Binding-site contacts:
Ligand atom C6C contacts residue ILE186 of chain 17.A at 3.9 Å (hydrophobic).
Ligand atom C31 contacts residue LEU216 of chain 17.A at 3.4 Å (hydrophobic).
Ligand atom C6B contacts residue TYR146 of chain 17.A at 3.8 Å (hydrophobic).
Ligand atom C4B contacts residue TYR146 of chain 17.A at 3.7 Å (hydrophobic).
Ligand atom C5B contacts residue TYR146 of chain 17.A at 3.4 Å (hydrophobic).
Ligand atom C2A contacts residue MET181 of chain 17.A at 3.7 Å (hydrophobic).
Ligand atom C5A contacts residue ILE144 of chain 17.A at 3.7 Å (hydrophobic).
Ligand atom C1C contacts residue PHE115 of chain 17.A at 3.9 Å (hydrophobic).
Ligand atom C5A contacts residue PRO168 of chain 17.A at 4.0 Å (hydrophobic).
Ligand atom C4C contacts residue MET117 of chain 17.A at 3.9 Å (hydrophobic).
Ligand atom C4B contacts residue ILE183 of chain 17.A at 4.0 Å (hydrophobic).
Ligand atom C4A contacts residue MET181 of chain 17.A at 3.6 Å (hydrophobic).
Ligand atom N3A contacts residue TYR146 of chain 17.A at 4.0 Å.
Ligand atom C3C contacts residue TYR192 of chain 17.A at 4.0 Å (hydrophobic).
Ligand atom C6B contacts residue ILE183 of chain 17.A at 3.6 Å (hydrophobic).
Ligand atom O1 contacts residue THR97 of chain 17.A at 3.4 Å (h-bond).
Ligand atom C3B contacts residue ILE219 of chain 17.A at 3.8 Å (hydrophobic).
Ligand atom C2B contacts residue ILE219 of chain 17.A at 3.8 Å (hydrophobic).
Ligand atom C5B contacts residue ILE183 of chain 17.A at 3.7 Å (hydrophobic).
Ligand atom C1C contacts residue THR97 of chain 17.A at 3.9 Å.
Ligand atom C4A contacts residue LEU14 of chain 18.C at 4.0 Å (hydrophobic).
Ligand atom C2C contacts residue LEU216 of chain 17.A at 3.7 Å (hydrophobic).
Ligand atom C4A contacts residue ALA24 of chain 17.C at 4.0 Å (hydrophobic).
Ligand atom C3 contacts residue W711 of chain 17.F at 3.3 Å.
Ligand atom C2C contacts residue THR97 of chain 17.A at 3.9 Å.
Ligand atom N3A contacts residue MET181 of chain 17.A at 3.3 Å.
Ligand atom C4A contacts residue ILE170 of chain 17.A at 3.9 Å (hydrophobic).
Ligand atom N2 contacts residue THR97 of chain 17.A at 3.7 Å.
Ligand atom C5A contacts residue ILE170 of chain 17.A at 3.8 Å (hydrophobic).
Ligand atom C31 contacts residue ASN214 of chain 17.A at 3.3 Å.
Ligand atom C1B contacts residue ILE183 of chain 17.A at 4.0 Å (hydrophobic).
Ligand atom O1 contacts residue W711 of chain 17.F at 3.7 Å.
Ligand atom O1B contacts residue ILE95 of chain 17.A at 3.6 Å.
Ligand atom O1A contacts residue PHE121 of chain 17.A at 4.0 Å.
Ligand atom C2A contacts residue TYR146 of chain 17.A at 3.7 Å (hydrophobic).
Ligand atom C3C contacts residue LEU216 of chain 17.A at 3.7 Å (hydrophobic).
Ligand atom N3A contacts residue ALA24 of chain 17.C at 3.8 Å.
Ligand atom N2 contacts residue W711 of chain 17.F at 2.9 Å.
Ligand atom C4 contacts residue TYR192 of chain 17.A at 3.5 Å (hydrophobic).
Ligand atom C31 contacts residue W711 of chain 17.F at 3.0 Å.

Sequence of chain 17.A:
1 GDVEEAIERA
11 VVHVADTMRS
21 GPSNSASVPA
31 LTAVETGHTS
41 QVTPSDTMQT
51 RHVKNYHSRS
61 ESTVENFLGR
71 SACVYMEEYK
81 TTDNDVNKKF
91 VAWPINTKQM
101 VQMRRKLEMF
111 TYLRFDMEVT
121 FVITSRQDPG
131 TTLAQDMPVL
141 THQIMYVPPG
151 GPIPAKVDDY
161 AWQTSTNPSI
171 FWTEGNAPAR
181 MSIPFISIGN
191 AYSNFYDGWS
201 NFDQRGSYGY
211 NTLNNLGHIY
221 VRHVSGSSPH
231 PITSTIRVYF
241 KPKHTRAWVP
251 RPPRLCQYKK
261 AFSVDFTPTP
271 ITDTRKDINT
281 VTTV

This small molecule binds to this protein.
Small molecule (SMILES): Cc1cc(CCCCCCCOc2ccc(C3=NCCO3)cc2)on1

Sequence of chain 18.C:
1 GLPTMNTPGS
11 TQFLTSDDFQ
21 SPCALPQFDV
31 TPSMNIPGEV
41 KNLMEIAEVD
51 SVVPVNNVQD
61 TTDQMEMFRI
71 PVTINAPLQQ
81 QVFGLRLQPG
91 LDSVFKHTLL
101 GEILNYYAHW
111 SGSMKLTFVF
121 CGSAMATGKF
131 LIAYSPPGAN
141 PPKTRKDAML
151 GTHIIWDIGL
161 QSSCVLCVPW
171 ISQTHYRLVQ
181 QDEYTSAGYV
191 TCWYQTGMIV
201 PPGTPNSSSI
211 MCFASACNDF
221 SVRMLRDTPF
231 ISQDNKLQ

Sequence of chain 17.C:
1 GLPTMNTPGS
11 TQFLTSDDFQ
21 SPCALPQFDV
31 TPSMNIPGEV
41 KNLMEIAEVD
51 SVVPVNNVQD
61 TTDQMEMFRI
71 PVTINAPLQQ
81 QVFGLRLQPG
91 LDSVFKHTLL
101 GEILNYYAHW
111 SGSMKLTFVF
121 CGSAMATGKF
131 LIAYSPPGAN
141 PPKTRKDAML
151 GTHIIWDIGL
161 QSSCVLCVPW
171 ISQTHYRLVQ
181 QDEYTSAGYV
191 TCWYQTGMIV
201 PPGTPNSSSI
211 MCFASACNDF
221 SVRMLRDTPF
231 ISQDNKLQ